Binding-site contacts:
Ligand atom OXT contacts residue ARG150 of chain 1.A at 3.4 Å.
Ligand atom C contacts residue ARG214 of chain 1.A at 3.4 Å.
Ligand atom C4 contacts residue ARG149 of chain 1.A at 3.7 Å.
Ligand atom O8 contacts residue ARG150 of chain 1.A at 3.3 Å (salt-bridge).
Ligand atom OXT contacts residue ARG153 of chain 1.A at 3.1 Å (salt-bridge).
Ligand atom C4 contacts residue ARG150 of chain 1.A at 4.1 Å.
Ligand atom C6 contacts residue ARG150 of chain 1.A at 3.6 Å.
Ligand atom C contacts residue ARG153 of chain 1.A at 3.6 Å.
Ligand atom O contacts residue ARG150 of chain 1.A at 4.5 Å.
Ligand atom C5 contacts residue ARG150 of chain 1.A at 3.5 Å.
Ligand atom O7 contacts residue ARG150 of chain 1.A at 4.3 Å.
Ligand atom O contacts residue ARG149 of chain 1.A at 3.6 Å (salt-bridge).
Ligand atom OXT contacts residue ARG214 of chain 1.A at 4.2 Å.
Ligand atom O contacts residue ARG153 of chain 1.A at 3.5 Å.
Ligand atom C4 contacts residue ARG214 of chain 1.A at 4.3 Å.
Ligand atom OXT contacts residue ARG149 of chain 1.A at 4.3 Å.
Ligand atom C contacts residue ARG149 of chain 1.A at 4.0 Å.
Ligand atom C contacts residue ARG150 of chain 1.A at 3.9 Å.
Ligand atom O contacts residue ARG214 of chain 1.A at 2.2 Å (salt-bridge).

This small molecule binds to this protein.
Small molecule (SMILES): O=C(O)/C=C/C(=O)O

Sequence of chain 1.A:
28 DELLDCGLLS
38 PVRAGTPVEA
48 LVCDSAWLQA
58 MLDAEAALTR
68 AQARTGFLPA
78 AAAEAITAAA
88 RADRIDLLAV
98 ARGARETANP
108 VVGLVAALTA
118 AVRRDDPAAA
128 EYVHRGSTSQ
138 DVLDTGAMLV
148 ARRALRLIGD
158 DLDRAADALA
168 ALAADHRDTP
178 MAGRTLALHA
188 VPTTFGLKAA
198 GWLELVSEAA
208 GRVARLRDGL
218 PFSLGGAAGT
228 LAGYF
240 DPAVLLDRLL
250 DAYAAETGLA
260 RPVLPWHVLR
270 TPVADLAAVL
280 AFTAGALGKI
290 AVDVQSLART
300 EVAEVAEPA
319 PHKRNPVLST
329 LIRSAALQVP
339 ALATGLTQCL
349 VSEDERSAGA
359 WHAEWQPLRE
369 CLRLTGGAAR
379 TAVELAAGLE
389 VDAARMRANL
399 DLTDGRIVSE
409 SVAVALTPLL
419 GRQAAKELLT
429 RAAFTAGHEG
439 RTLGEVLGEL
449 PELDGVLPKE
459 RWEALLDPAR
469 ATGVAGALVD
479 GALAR